This protein binds this small molecule.
Small molecule (SMILES): CC(=O)N[C@@H]1[C@@H](O)[C@H](O)[C@@H](CO)O[C@H]1O

Binding-site contacts:
Ligand atom C4 contacts residue ASN709 of chain 1.A at 4.3 Å.
Ligand atom C8 contacts residue GLY1131 of chain 1.A at 3.9 Å.
Ligand atom C1 contacts residue ASP796 of chain 1.B at 3.9 Å.
Ligand atom O7 contacts residue ASP796 of chain 1.B at 4.3 Å.
Ligand atom O5 contacts residue ASN709 of chain 1.A at 2.2 Å (h-bond).
Ligand atom O5 contacts residue ASP796 of chain 1.B at 3.7 Å.
Ligand atom C8 contacts residue ILE1130 of chain 1.A at 4.2 Å (hydrophobic).
Ligand atom O7 contacts residue ASN709 of chain 1.A at 3.3 Å (h-bond).
Ligand atom C3 contacts residue ASN709 of chain 1.A at 3.9 Å.
Ligand atom C7 contacts residue ASN709 of chain 1.A at 3.4 Å.
Ligand atom C1 contacts residue ASN709 of chain 1.A at 1.4 Å.
Ligand atom N2 contacts residue ASN709 of chain 1.A at 3.2 Å (h-bond).
Ligand atom C2 contacts residue ASN709 of chain 1.A at 2.7 Å.
Ligand atom C5 contacts residue ASN709 of chain 1.A at 3.5 Å.

Sequence of chain 1.B:
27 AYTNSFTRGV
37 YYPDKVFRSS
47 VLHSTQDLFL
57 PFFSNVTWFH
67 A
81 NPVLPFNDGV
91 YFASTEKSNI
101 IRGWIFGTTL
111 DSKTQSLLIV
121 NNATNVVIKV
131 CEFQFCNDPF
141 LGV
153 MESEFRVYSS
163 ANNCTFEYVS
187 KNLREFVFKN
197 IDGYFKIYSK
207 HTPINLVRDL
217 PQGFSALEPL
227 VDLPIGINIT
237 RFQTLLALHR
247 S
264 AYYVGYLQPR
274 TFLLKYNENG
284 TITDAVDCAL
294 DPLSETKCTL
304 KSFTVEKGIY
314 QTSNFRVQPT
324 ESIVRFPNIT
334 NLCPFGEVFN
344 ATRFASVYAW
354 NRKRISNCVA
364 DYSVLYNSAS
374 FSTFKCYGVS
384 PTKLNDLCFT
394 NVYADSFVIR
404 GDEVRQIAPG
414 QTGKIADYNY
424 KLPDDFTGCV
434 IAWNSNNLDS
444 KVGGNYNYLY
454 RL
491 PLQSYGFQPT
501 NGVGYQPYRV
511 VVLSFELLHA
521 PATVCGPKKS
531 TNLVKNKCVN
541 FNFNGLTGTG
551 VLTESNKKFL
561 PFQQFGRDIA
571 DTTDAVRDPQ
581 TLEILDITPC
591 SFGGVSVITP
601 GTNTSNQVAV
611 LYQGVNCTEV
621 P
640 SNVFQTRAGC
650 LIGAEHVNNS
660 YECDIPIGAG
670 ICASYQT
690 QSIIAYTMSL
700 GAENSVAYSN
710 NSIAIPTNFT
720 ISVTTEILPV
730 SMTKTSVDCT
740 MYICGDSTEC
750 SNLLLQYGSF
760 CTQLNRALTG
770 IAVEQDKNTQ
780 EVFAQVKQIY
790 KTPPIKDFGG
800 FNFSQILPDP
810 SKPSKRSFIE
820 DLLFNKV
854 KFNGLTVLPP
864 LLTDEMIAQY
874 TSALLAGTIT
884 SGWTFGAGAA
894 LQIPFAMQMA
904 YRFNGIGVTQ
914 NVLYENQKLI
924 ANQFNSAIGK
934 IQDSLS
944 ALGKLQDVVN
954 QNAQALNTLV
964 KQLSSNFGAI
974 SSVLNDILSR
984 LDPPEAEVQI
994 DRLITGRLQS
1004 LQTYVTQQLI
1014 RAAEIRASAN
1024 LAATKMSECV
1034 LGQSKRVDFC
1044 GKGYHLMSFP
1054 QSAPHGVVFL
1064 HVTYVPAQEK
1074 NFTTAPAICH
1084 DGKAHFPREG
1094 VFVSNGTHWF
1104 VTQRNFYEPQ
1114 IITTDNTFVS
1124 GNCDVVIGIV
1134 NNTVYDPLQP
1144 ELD

Sequence of chain 1.A:
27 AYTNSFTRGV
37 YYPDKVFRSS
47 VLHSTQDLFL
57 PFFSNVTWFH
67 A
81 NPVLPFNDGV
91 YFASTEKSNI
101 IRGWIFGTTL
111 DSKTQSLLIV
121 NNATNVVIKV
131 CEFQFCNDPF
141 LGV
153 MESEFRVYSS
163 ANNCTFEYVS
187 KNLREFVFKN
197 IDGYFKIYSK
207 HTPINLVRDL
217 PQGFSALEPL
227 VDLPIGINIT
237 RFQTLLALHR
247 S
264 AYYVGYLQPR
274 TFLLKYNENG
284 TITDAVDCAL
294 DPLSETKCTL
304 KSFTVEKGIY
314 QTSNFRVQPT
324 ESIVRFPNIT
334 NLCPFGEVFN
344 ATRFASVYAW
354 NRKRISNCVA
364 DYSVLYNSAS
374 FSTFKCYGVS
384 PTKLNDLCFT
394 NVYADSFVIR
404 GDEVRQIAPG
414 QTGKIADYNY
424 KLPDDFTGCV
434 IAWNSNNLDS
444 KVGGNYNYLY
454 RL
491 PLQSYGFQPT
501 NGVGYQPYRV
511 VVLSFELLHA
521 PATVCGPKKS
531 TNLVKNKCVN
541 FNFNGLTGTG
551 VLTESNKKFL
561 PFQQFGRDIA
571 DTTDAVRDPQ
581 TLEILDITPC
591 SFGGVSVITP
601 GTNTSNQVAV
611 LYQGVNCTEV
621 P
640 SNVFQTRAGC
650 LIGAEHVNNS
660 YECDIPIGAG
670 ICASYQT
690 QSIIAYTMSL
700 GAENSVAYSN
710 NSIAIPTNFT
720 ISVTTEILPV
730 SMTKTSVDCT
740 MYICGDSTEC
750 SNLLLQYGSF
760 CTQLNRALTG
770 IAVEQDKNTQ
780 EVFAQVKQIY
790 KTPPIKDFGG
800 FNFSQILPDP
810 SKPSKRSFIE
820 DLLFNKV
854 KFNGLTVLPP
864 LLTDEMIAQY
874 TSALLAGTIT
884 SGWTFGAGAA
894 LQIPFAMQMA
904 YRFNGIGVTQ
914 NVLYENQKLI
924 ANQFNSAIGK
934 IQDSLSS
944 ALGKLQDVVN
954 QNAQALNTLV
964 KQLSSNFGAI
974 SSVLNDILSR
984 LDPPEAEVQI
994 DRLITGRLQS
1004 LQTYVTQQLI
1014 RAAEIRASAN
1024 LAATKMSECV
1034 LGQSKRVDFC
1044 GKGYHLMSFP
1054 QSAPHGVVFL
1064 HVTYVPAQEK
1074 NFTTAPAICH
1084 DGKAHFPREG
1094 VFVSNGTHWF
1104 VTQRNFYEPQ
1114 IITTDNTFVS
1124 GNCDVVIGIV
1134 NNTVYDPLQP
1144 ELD